Sequence of chain 1.B:
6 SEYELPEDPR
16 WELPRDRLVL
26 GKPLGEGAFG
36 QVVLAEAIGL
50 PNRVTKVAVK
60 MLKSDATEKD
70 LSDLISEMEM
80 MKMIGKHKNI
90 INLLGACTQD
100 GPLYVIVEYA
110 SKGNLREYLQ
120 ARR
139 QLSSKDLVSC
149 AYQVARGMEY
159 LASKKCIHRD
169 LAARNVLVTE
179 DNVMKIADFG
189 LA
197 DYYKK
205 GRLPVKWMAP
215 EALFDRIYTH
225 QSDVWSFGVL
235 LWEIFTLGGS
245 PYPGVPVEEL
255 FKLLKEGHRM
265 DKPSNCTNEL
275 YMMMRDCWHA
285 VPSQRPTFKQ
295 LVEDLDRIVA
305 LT

A small-molecule ligand and the protein it binds are described below.
Small molecule (SMILES): CCN(CC)CCCCNc1ncc2cc(-c3cc(OC)cc(OC)c3)c(NC(=O)NC(C)(C)C)nc2n1

Binding-site contacts:
Ligand atom C22 contacts residue PHE187 of chain 1.B at 3.7 Å (hydrophobic).
Ligand atom N3 contacts residue TYR108 of chain 1.B at 3.5 Å.
Ligand atom C20 contacts residue VAL106 of chain 1.B at 3.8 Å (hydrophobic).
Ligand atom C28 contacts residue LEU29 of chain 1.B at 3.6 Å (hydrophobic).
Ligand atom C28 contacts residue GLY30 of chain 1.B at 3.6 Å.
Ligand atom O3 contacts residue VAL37 of chain 1.B at 3.7 Å.
Ligand atom N2 contacts residue LEU29 of chain 1.B at 3.6 Å.
Ligand atom C5 contacts residue SER110 of chain 1.B at 3.4 Å.
Ligand atom C11 contacts residue LEU175 of chain 1.B at 3.5 Å (hydrophobic).
Ligand atom C19 contacts residue GLU76 of chain 1.B at 3.6 Å.
Ligand atom C1 contacts residue GLU116 of chain 1.B at 3.6 Å.
Ligand atom N2 contacts residue ALA109 of chain 1.B at 2.8 Å (h-bond).
Ligand atom N6 contacts residue VAL37 of chain 1.B at 3.5 Å.
Ligand atom C17 contacts residue ILE90 of chain 1.B at 3.7 Å (hydrophobic).
Ligand atom C1 contacts residue LYS111 of chain 1.B at 3.7 Å.
Ligand atom C22 contacts residue ASP186 of chain 1.B at 3.1 Å.
Ligand atom C23 contacts residue LYS59 of chain 1.B at 3.5 Å.
Ligand atom C18 contacts residue ILE90 of chain 1.B at 3.8 Å (hydrophobic).
Ligand atom C24 contacts residue VAL37 of chain 1.B at 3.4 Å (hydrophobic).
Ligand atom C27 contacts residue GLY30 of chain 1.B at 3.6 Å.
Ligand atom C23 contacts residue VAL104 of chain 1.B at 3.3 Å (hydrophobic).
Ligand atom O1 contacts residue ASP186 of chain 1.B at 3.1 Å (salt-bridge).
Ligand atom N2 contacts residue TYR108 of chain 1.B at 3.3 Å.
Ligand atom C8 contacts residue ALA109 of chain 1.B at 3.1 Å (hydrophobic).
Ligand atom O2 contacts residue LYS59 of chain 1.B at 3.1 Å.
Ligand atom O1 contacts residue ALA185 of chain 1.B at 3.7 Å.
Ligand atom C11 contacts residue ALA57 of chain 1.B at 3.8 Å (hydrophobic).
Ligand atom N7 contacts residue VAL37 of chain 1.B at 3.8 Å.
Ligand atom C9 contacts residue ALA109 of chain 1.B at 3.6 Å (hydrophobic).
Ligand atom C27 contacts residue GLU31 of chain 1.B at 3.3 Å.
Ligand atom C7 contacts residue ALA109 of chain 1.B at 3.0 Å (hydrophobic).
Ligand atom C13 contacts residue LEU175 of chain 1.B at 3.6 Å (hydrophobic).
Ligand atom N3 contacts residue ALA109 of chain 1.B at 2.7 Å (h-bond).
Ligand atom C10 contacts residue ALA109 of chain 1.B at 3.4 Å (hydrophobic).
Ligand atom N4 contacts residue LEU29 of chain 1.B at 3.3 Å.
Ligand atom C21 contacts residue VAL106 of chain 1.B at 3.6 Å (hydrophobic).
Ligand atom C10 contacts residue ALA57 of chain 1.B at 3.8 Å (hydrophobic).
Ligand atom C23 contacts residue GLU76 of chain 1.B at 3.6 Å.
Ligand atom C9 contacts residue LEU29 of chain 1.B at 3.4 Å (hydrophobic).
Ligand atom C10 contacts residue GLU107 of chain 1.B at 3.2 Å.